This small molecule binds to this protein.
Small molecule (SMILES): NC(=O)CC[C@H](N)C(=O)O

Sequence of chain 1.A:
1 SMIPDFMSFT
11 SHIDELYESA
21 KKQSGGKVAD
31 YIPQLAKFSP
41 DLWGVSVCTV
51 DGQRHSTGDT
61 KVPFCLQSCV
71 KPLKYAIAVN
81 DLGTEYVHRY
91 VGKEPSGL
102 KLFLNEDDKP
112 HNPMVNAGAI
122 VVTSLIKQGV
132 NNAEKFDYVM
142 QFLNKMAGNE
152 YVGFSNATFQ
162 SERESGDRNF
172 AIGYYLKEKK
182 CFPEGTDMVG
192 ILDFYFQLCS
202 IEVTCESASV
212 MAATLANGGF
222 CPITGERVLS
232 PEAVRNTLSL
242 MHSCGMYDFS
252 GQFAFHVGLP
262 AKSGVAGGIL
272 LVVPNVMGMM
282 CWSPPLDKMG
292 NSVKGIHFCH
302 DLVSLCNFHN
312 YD

Binding-site contacts:
Ligand atom C contacts residue GLU163 of chain 1.A at 4.4 Å.
Ligand atom OXT contacts residue ASN117 of chain 1.A at 3.7 Å.
Ligand atom OXT contacts residue TYR196 of chain 1.A at 2.7 Å (h-bond).
Ligand atom NE2 contacts residue SER68 of chain 1.A at 2.8 Å (h-bond).
Ligand atom NE2 contacts residue TYR248 of chain 1.A at 3.2 Å (h-bond).
Ligand atom CG contacts residue VAL266 of chain 1.A at 4.2 Å (hydrophobic).
Ligand atom CG contacts residue SER68 of chain 1.A at 3.2 Å.
Ligand atom N contacts residue CYS200 of chain 1.A at 4.0 Å.
Ligand atom CG contacts residue LYS71 of chain 1.A at 4.5 Å.
Ligand atom O contacts residue ASN170 of chain 1.A at 3.3 Å (h-bond).
Ligand atom N contacts residue GLN67 of chain 1.A at 2.9 Å (h-bond).
Ligand atom NE2 contacts residue GLY265 of chain 1.A at 3.6 Å.
Ligand atom CA contacts residue GLU163 of chain 1.A at 3.6 Å.
Ligand atom OXT contacts residue LYS71 of chain 1.A at 4.4 Å.
Ligand atom CG contacts residue GLN67 of chain 1.A at 3.8 Å.
Ligand atom C contacts residue ASN170 of chain 1.A at 3.6 Å.
Ligand atom OE1 contacts residue TYR248 of chain 1.A at 2.8 Å (h-bond).
Ligand atom NE2 contacts residue GLN67 of chain 1.A at 3.3 Å.
Ligand atom CD contacts residue VAL266 of chain 1.A at 3.8 Å (hydrophobic).
Ligand atom C contacts residue TYR196 of chain 1.A at 3.8 Å (hydrophobic).
Ligand atom NE2 contacts residue VAL266 of chain 1.A at 3.0 Å (h-bond).
Ligand atom N contacts residue TYR31 of chain 1.A at 3.5 Å (h-bond).
Ligand atom CB contacts residue TYR31 of chain 1.A at 3.5 Å (hydrophobic).
Ligand atom O contacts residue TYR196 of chain 1.A at 4.3 Å.
Ligand atom CD contacts residue SER68 of chain 1.A at 2.8 Å.
Ligand atom CD contacts residue GLN67 of chain 1.A at 4.2 Å.
Ligand atom OE1 contacts residue VAL266 of chain 1.A at 3.8 Å.
Ligand atom OXT contacts residue CYS200 of chain 1.A at 4.0 Å.
Ligand atom C contacts residue ASN117 of chain 1.A at 3.6 Å.
Ligand atom CA contacts residue GLN67 of chain 1.A at 4.0 Å.
Ligand atom OXT contacts residue ASN170 of chain 1.A at 3.6 Å (h-bond).
Ligand atom CA contacts residue TYR31 of chain 1.A at 3.4 Å (hydrophobic).
Ligand atom N contacts residue GLU163 of chain 1.A at 2.9 Å (salt-bridge).
Ligand atom CD contacts residue TYR248 of chain 1.A at 3.4 Å (hydrophobic).
Ligand atom OE1 contacts residue SER68 of chain 1.A at 3.2 Å (h-bond).
Ligand atom O contacts residue ASN117 of chain 1.A at 2.9 Å (h-bond).
Ligand atom CB contacts residue GLN67 of chain 1.A at 4.0 Å.
Ligand atom CB contacts residue VAL266 of chain 1.A at 4.0 Å (hydrophobic).